Sequence of chain 1.A:
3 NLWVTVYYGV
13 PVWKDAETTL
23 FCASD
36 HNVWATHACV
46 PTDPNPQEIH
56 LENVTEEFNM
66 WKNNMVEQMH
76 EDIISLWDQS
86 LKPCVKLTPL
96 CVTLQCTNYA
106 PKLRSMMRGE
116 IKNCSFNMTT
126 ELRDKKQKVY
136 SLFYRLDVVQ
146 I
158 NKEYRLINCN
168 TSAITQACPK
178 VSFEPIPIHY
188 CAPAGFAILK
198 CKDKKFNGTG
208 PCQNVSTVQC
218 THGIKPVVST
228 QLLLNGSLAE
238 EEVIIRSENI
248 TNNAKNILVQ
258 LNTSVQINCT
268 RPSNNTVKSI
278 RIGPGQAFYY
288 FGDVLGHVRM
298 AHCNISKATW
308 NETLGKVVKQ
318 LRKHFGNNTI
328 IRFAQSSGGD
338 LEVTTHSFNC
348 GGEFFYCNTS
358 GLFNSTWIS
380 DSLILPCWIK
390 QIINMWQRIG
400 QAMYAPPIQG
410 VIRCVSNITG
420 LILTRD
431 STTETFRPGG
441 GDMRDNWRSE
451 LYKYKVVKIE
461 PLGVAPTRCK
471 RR

The protein below binds the small molecule below.
Small molecule (SMILES): CC(=O)N[C@H]1[C@H](O[C@H]2[C@H](O)[C@@H](NC(C)=O)CO[C@@H]2CO)O[C@H](CO)[C@@H](O)[C@@H]1O

Binding-site contacts:
Ligand atom O7 contacts residue ASN118 of chain 1.A at 4.4 Å.
Ligand atom C7 contacts residue GLY289 of chain 1.A at 4.5 Å.
Ligand atom C4 contacts residue ASN118 of chain 1.A at 4.2 Å.
Ligand atom C2 contacts residue ASN118 of chain 1.A at 2.5 Å.
Ligand atom C5 contacts residue ASN118 of chain 1.A at 3.6 Å.
Ligand atom O7 contacts residue TYR135 of chain 1.A at 4.2 Å.
Ligand atom C1 contacts residue TYR135 of chain 1.A at 4.1 Å (hydrophobic).
Ligand atom C5 contacts residue TYR135 of chain 1.A at 4.1 Å (hydrophobic).
Ligand atom C8 contacts residue GLY289 of chain 1.A at 3.0 Å.
Ligand atom C1 contacts residue ASN118 of chain 1.A at 1.4 Å.
Ligand atom C3 contacts residue ASN118 of chain 1.A at 3.8 Å.
Ligand atom C8 contacts residue LEU137 of chain 1.A at 3.8 Å (hydrophobic).
Ligand atom C8 contacts residue TYR135 of chain 1.A at 3.1 Å (hydrophobic).
Ligand atom C8 contacts residue ASP290 of chain 1.A at 3.3 Å.
Ligand atom C7 contacts residue TYR135 of chain 1.A at 4.1 Å (hydrophobic).
Ligand atom C7 contacts residue ASN118 of chain 1.A at 3.9 Å.
Ligand atom N2 contacts residue ASN118 of chain 1.A at 2.9 Å (h-bond).
Ligand atom C8 contacts residue ASN118 of chain 1.A at 4.2 Å.
Ligand atom C7 contacts residue TYR104 of chain 1.A at 4.4 Å (hydrophobic).
Ligand atom O7 contacts residue ASP290 of chain 1.A at 3.7 Å.
Ligand atom O5 contacts residue TYR135 of chain 1.A at 4.4 Å.
Ligand atom O5 contacts residue ASN118 of chain 1.A at 2.3 Å (h-bond).
Ligand atom O7 contacts residue TYR104 of chain 1.A at 4.0 Å.
Ligand atom C7 contacts residue LEU137 of chain 1.A at 4.5 Å (hydrophobic).
Ligand atom C8 contacts residue TYR104 of chain 1.A at 4.4 Å (hydrophobic).
Ligand atom C7 contacts residue ASP290 of chain 1.A at 3.9 Å.